Sequence of chain 1.D:
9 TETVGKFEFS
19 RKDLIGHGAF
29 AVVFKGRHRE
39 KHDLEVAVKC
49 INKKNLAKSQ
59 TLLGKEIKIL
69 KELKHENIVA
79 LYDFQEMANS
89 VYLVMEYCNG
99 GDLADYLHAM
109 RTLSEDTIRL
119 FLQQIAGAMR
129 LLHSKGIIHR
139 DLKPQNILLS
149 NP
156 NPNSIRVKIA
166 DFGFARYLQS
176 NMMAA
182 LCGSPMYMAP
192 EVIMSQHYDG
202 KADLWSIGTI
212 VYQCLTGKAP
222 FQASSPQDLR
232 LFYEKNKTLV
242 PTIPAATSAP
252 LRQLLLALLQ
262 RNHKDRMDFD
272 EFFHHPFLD

This protein binds this small molecule.
Small molecule (SMILES): CN1C(=O)c2ccccc2N(C)c2nc(Nc3cnn(C4CCNCC4)c3)ncc21

Binding-site contacts:
Ligand atom C1 contacts residue GLY24 of chain 1.D at 3.9 Å.
Ligand atom N3 contacts residue LEU146 of chain 1.D at 3.8 Å.
Ligand atom C13 contacts residue CYS96 of chain 1.D at 3.4 Å (hydrophobic).
Ligand atom C11 contacts residue CYS96 of chain 1.D at 3.8 Å (hydrophobic).
Ligand atom C4 contacts residue GLN143 of chain 1.D at 3.4 Å.
Ligand atom N6 contacts residue GLY99 of chain 1.D at 4.0 Å.
Ligand atom C9 contacts residue LEU146 of chain 1.D at 3.5 Å (hydrophobic).
Ligand atom N4 contacts residue ILE23 of chain 1.D at 4.0 Å.
Ligand atom C19 contacts residue ASN97 of chain 1.D at 4.0 Å.
Ligand atom C14 contacts residue GLY99 of chain 1.D at 3.9 Å.
Ligand atom C21 contacts residue GLU94 of chain 1.D at 3.6 Å.
Ligand atom O1 contacts residue MET93 of chain 1.D at 3.9 Å.
Ligand atom O1 contacts residue LYS47 of chain 1.D at 3.1 Å (salt-bridge).
Ligand atom C1 contacts residue VAL31 of chain 1.D at 3.8 Å (hydrophobic).
Ligand atom C1 contacts residue ILE23 of chain 1.D at 3.7 Å (hydrophobic).
Ligand atom C7 contacts residue LEU146 of chain 1.D at 3.9 Å (hydrophobic).
Ligand atom C15 contacts residue ILE23 of chain 1.D at 3.7 Å (hydrophobic).
Ligand atom C14 contacts residue CYS96 of chain 1.D at 3.3 Å (hydrophobic).
Ligand atom C5 contacts residue GLN143 of chain 1.D at 3.8 Å.
Ligand atom N3 contacts residue TYR95 of chain 1.D at 3.9 Å.
Ligand atom C21 contacts residue MET93 of chain 1.D at 3.6 Å (hydrophobic).
Ligand atom C20 contacts residue TYR95 of chain 1.D at 4.0 Å (hydrophobic).
Ligand atom C10 contacts residue LEU146 of chain 1.D at 3.4 Å (hydrophobic).
Ligand atom C6 contacts residue ALA165 of chain 1.D at 3.6 Å (hydrophobic).
Ligand atom C21 contacts residue ALA45 of chain 1.D at 3.8 Å (hydrophobic).
Ligand atom N5 contacts residue CYS96 of chain 1.D at 2.8 Å (h-bond).
Ligand atom C12 contacts residue LEU146 of chain 1.D at 4.0 Å (hydrophobic).
Ligand atom C4 contacts residue ASN144 of chain 1.D at 4.0 Å.
Ligand atom N1 contacts residue VAL31 of chain 1.D at 4.0 Å.
Ligand atom C10 contacts residue CYS96 of chain 1.D at 3.9 Å (hydrophobic).
Ligand atom C14 contacts residue TYR95 of chain 1.D at 3.7 Å (hydrophobic).
Ligand atom N7 contacts residue ILE23 of chain 1.D at 3.8 Å.
Ligand atom N2 contacts residue LEU146 of chain 1.D at 4.0 Å.
Ligand atom N5 contacts residue TYR95 of chain 1.D at 3.8 Å.
Ligand atom C13 contacts residue TYR95 of chain 1.D at 4.0 Å (hydrophobic).
Ligand atom C20 contacts residue ASN97 of chain 1.D at 3.6 Å.
Ligand atom N3 contacts residue GLU94 of chain 1.D at 3.7 Å.
Ligand atom C5 contacts residue ASN144 of chain 1.D at 3.5 Å.
Ligand atom N3 contacts residue CYS96 of chain 1.D at 3.0 Å (h-bond).
Ligand atom C10 contacts residue GLU94 of chain 1.D at 3.2 Å.